Binding-site contacts:
Ligand atom C7 contacts residue GLU583 of chain 1.F at 4.0 Å.
Ligand atom O3 contacts residue SER398 of chain 1.F at 3.2 Å.
Ligand atom C14 contacts residue TYR179 of chain 1.F at 3.9 Å (hydrophobic).
Ligand atom C7 contacts residue ALA399 of chain 1.F at 3.9 Å (hydrophobic).
Ligand atom C24 contacts residue GLU583 of chain 1.F at 3.5 Å.
Ligand atom O2 contacts residue TYR179 of chain 1.F at 3.5 Å.
Ligand atom C16 contacts residue ARG452 of chain 1.F at 3.4 Å.
Ligand atom C13 contacts residue SER398 of chain 1.F at 3.8 Å.
Ligand atom O4 contacts residue ALA399 of chain 1.F at 4.0 Å.
Ligand atom C3 contacts residue GLN46 of chain 1.F at 3.3 Å.
Ligand atom C8 contacts residue GLU583 of chain 1.F at 4.0 Å.
Ligand atom C8 contacts residue ALA399 of chain 1.F at 3.7 Å (hydrophobic).
Ligand atom O3 contacts residue VAL400 of chain 1.F at 3.3 Å.
Ligand atom C7 contacts residue VAL400 of chain 1.F at 4.1 Å (hydrophobic).
Ligand atom C22 contacts residue GLU583 of chain 1.F at 4.2 Å.
Ligand atom O2 contacts residue ARG465 of chain 1.F at 3.9 Å.
Ligand atom C14 contacts residue GLU458 of chain 1.F at 4.1 Å.
Ligand atom C14 contacts residue SER398 of chain 1.F at 3.2 Å.
Ligand atom O2 contacts residue SER398 of chain 1.F at 3.1 Å (h-bond).
Ligand atom C15 contacts residue GLU458 of chain 1.F at 3.5 Å.
Ligand atom C17 contacts residue ARG452 of chain 1.F at 4.1 Å.
Ligand atom C13 contacts residue TYR179 of chain 1.F at 3.8 Å (hydrophobic).
Ligand atom C11 contacts residue GLU458 of chain 1.F at 4.3 Å.
Ligand atom C1 contacts residue GLU461 of chain 1.F at 3.9 Å.
Ligand atom C6 contacts residue ALA399 of chain 1.F at 3.9 Å (hydrophobic).
Ligand atom C9 contacts residue ALA399 of chain 1.F at 3.9 Å (hydrophobic).
Ligand atom C10 contacts residue GLU583 of chain 1.F at 3.9 Å.
Ligand atom O4 contacts residue GLN46 of chain 1.F at 3.9 Å.
Ligand atom C16 contacts residue GLU458 of chain 1.F at 3.4 Å.
Ligand atom C8 contacts residue TYR584 of chain 1.F at 3.7 Å (hydrophobic).
Ligand atom C17 contacts residue VAL400 of chain 1.F at 3.9 Å (hydrophobic).
Ligand atom C13 contacts residue ARG465 of chain 1.F at 4.0 Å.
Ligand atom C7 contacts residue TYR584 of chain 1.F at 3.9 Å (hydrophobic).
Ligand atom C10 contacts residue TYR47 of chain 1.F at 3.8 Å (hydrophobic).
Ligand atom C12 contacts residue ARG465 of chain 1.F at 3.7 Å.
Ligand atom O3 contacts residue ALA399 of chain 1.F at 3.6 Å.
Ligand atom C3 contacts residue TYR47 of chain 1.F at 3.8 Å (hydrophobic).
Ligand atom C21 contacts residue GLN46 of chain 1.F at 4.3 Å.
Ligand atom C23 contacts residue GLU583 of chain 1.F at 3.8 Å.
Ligand atom C4 contacts residue GLN46 of chain 1.F at 3.6 Å.

Sequence of chain 1.F:
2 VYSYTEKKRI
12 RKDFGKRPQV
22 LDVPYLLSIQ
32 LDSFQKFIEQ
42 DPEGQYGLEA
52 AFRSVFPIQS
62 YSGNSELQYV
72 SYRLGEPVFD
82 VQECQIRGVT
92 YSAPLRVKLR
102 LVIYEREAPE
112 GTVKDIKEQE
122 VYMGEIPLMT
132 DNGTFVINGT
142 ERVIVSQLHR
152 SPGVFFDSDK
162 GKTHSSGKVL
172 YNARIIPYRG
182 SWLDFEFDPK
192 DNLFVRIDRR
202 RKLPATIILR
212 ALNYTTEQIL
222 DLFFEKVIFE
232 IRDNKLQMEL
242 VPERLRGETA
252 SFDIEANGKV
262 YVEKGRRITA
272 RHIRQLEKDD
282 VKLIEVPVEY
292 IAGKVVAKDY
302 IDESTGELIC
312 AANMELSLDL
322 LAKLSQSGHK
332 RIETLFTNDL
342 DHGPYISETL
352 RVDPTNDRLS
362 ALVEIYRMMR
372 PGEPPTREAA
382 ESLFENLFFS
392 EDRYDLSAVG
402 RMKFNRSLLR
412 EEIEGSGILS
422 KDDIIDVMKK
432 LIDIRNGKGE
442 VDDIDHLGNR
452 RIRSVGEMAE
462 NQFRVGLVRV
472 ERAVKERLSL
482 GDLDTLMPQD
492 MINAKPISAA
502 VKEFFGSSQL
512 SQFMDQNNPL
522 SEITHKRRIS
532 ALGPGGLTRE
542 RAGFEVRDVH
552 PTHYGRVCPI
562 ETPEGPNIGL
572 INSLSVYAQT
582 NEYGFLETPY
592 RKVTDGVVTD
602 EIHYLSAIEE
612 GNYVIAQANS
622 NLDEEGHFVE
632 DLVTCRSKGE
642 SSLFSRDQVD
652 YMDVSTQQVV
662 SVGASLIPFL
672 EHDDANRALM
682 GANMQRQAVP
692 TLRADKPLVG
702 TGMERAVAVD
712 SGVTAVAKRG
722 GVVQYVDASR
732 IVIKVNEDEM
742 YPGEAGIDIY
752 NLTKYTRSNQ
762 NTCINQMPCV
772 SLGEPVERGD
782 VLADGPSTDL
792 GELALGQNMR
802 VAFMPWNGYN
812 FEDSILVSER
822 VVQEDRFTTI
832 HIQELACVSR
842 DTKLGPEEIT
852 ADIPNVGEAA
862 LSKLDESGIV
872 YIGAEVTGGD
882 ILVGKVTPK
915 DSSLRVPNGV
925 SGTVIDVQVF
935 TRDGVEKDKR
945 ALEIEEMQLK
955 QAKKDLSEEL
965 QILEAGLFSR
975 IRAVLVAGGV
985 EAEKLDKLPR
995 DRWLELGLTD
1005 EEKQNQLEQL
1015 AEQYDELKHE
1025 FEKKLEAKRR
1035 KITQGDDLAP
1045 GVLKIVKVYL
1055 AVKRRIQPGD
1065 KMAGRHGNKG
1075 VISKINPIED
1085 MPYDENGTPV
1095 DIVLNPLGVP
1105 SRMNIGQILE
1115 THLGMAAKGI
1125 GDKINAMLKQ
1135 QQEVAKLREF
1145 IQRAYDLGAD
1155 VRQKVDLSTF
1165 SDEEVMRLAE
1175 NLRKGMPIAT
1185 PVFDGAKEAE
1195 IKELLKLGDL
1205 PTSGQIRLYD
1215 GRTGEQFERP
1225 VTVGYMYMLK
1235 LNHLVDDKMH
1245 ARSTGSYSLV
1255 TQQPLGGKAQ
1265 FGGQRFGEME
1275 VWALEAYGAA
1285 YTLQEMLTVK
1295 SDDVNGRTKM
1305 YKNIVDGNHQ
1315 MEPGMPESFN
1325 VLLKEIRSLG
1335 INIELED

This small molecule binds to this protein.
Small molecule (SMILES): C[C@H](CCC(=O)NCCC[N+](C)(C)CC(O)CS(=O)(=O)O)[C@H]1CC[C@H]2[C@@H]3[C@H](O)C[C@@H]4C[C@H](O)CC[C@]4(C)[C@H]3C[C@H](O)[C@]12C